A protein and the small-molecule ligand that binds it are described below.
Small molecule (SMILES): CC(=O)N[C@H]1[C@H](O[C@H]2[C@H](O)[C@@H](NC(C)=O)CO[C@@H]2CO)O[C@H](CO)[C@@H](O)[C@@H]1O

Binding-site contacts:
Ligand atom C8 contacts residue TYR17 of chain 14.P at 3.4 Å (hydrophobic).
Ligand atom C1 contacts residue ASN19 of chain 14.P at 2.3 Å.
Ligand atom O7 contacts residue ALA18 of chain 14.P at 4.3 Å.
Ligand atom C5 contacts residue ASN19 of chain 14.P at 3.6 Å.
Ligand atom C7 contacts residue ALA18 of chain 14.P at 4.4 Å (hydrophobic).
Ligand atom C8 contacts residue ALA18 of chain 14.P at 4.0 Å (hydrophobic).
Ligand atom C7 contacts residue TYR17 of chain 14.P at 4.3 Å (hydrophobic).
Ligand atom O5 contacts residue ASN19 of chain 14.P at 2.9 Å (h-bond).
Ligand atom N2 contacts residue ASN19 of chain 14.P at 4.0 Å.
Ligand atom C3 contacts residue ASN19 of chain 14.P at 4.4 Å.
Ligand atom C2 contacts residue ASN19 of chain 14.P at 3.6 Å.

Sequence of chain 14.P:
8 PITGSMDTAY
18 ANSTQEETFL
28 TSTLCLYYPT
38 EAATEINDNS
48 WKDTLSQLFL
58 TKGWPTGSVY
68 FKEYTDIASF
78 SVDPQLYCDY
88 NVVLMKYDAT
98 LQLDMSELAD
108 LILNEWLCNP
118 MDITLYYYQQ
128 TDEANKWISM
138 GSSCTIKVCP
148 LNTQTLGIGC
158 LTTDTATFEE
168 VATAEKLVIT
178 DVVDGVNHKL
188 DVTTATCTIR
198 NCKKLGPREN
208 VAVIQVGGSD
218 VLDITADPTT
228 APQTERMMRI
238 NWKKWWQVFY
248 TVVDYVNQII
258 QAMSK